Sequence of chain 1.G:
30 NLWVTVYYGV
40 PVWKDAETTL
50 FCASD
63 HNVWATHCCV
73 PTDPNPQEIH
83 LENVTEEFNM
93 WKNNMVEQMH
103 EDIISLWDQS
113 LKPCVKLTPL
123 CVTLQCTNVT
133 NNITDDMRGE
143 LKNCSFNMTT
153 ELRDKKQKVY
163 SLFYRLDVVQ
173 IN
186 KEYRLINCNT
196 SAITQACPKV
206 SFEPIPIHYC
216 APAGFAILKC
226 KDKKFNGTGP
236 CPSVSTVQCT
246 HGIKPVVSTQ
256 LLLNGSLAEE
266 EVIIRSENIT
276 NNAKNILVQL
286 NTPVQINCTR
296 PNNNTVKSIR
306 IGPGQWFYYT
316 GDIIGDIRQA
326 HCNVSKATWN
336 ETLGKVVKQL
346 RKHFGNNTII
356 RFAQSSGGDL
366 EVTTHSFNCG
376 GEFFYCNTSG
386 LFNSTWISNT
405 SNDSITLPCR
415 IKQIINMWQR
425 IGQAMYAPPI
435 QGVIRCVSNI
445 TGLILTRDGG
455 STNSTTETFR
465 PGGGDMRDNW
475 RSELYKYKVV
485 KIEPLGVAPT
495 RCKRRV

A protein and the small-molecule ligand that binds it are described below.
Small molecule (SMILES): CC(=O)N[C@@H]1[C@@H](O)[C@H](O)[C@@H](CO)O[C@H]1O

Binding-site contacts:
Ligand atom C1 contacts residue TRP391 of chain 1.G at 4.2 Å (hydrophobic).
Ligand atom O5 contacts residue TRP391 of chain 1.G at 4.4 Å.
Ligand atom C5 contacts residue ASN394 of chain 1.G at 4.5 Å.
Ligand atom C2 contacts residue ASN335 of chain 1.G at 2.6 Å.
Ligand atom C8 contacts residue ASN335 of chain 1.G at 4.0 Å.
Ligand atom C7 contacts residue ASN335 of chain 1.G at 3.5 Å.
Ligand atom O5 contacts residue ASN335 of chain 1.G at 2.5 Å (h-bond).
Ligand atom C5 contacts residue THR395 of chain 1.G at 4.5 Å.
Ligand atom C5 contacts residue ASN335 of chain 1.G at 3.8 Å.
Ligand atom C4 contacts residue ASN335 of chain 1.G at 4.4 Å.
Ligand atom C1 contacts residue ASN335 of chain 1.G at 1.5 Å.
Ligand atom C5 contacts residue TRP391 of chain 1.G at 4.4 Å (hydrophobic).
Ligand atom N2 contacts residue ASN335 of chain 1.G at 3.0 Å (h-bond).
Ligand atom O4 contacts residue THR395 of chain 1.G at 4.2 Å.
Ligand atom C3 contacts residue THR395 of chain 1.G at 4.1 Å.
Ligand atom C8 contacts residue LYS331 of chain 1.G at 4.4 Å.
Ligand atom O6 contacts residue TRP391 of chain 1.G at 4.3 Å.
Ligand atom O6 contacts residue ASN394 of chain 1.G at 4.1 Å.
Ligand atom O7 contacts residue ASN335 of chain 1.G at 3.6 Å.
Ligand atom C6 contacts residue ASN394 of chain 1.G at 4.1 Å.
Ligand atom C3 contacts residue ASN335 of chain 1.G at 3.9 Å.